Sequence of chain 1.E:
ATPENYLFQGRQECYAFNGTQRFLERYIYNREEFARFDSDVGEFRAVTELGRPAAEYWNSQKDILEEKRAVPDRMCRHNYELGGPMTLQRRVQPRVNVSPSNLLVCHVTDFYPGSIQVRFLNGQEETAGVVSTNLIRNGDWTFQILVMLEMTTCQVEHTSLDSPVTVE

Binding-site contacts:
Ligand atom C3 contacts residue ASN118 of chain 1.D at 3.8 Å.
Ligand atom C4 contacts residue ASN118 of chain 1.D at 4.2 Å.
Ligand atom C8 contacts residue HIS167 of chain 1.D at 4.0 Å.
Ligand atom O7 contacts residue ASN118 of chain 1.D at 3.6 Å.
Ligand atom C1 contacts residue GLU166 of chain 1.D at 4.2 Å.
Ligand atom O5 contacts residue ASN118 of chain 1.D at 2.4 Å (h-bond).
Ligand atom C8 contacts residue VAL116 of chain 1.D at 3.3 Å (hydrophobic).
Ligand atom O3 contacts residue TRP168 of chain 1.D at 3.5 Å (h-bond).
Ligand atom C1 contacts residue ASN118 of chain 1.D at 1.4 Å.
Ligand atom C7 contacts residue TRP168 of chain 1.D at 3.5 Å (hydrophobic).
Ligand atom N2 contacts residue ASN118 of chain 1.D at 2.9 Å (h-bond).
Ligand atom C5 contacts residue ASN118 of chain 1.D at 3.7 Å.
Ligand atom C8 contacts residue LEU117 of chain 1.D at 4.1 Å (hydrophobic).
Ligand atom C8 contacts residue ASN118 of chain 1.D at 4.2 Å.
Ligand atom C8 contacts residue GLU166 of chain 1.D at 3.7 Å.
Ligand atom C8 contacts residue TRP168 of chain 1.D at 3.4 Å (hydrophobic).
Ligand atom N2 contacts residue TRP168 of chain 1.D at 3.9 Å.
Ligand atom C6 contacts residue PRO4 of chain 1.E at 3.7 Å (hydrophobic).
Ligand atom C7 contacts residue ASN118 of chain 1.D at 3.5 Å.
Ligand atom C7 contacts residue GLU166 of chain 1.D at 4.2 Å.
Ligand atom O7 contacts residue HIS167 of chain 1.D at 4.2 Å.
Ligand atom C2 contacts residue ASN118 of chain 1.D at 2.5 Å.
Ligand atom O5 contacts residue GLU166 of chain 1.D at 4.3 Å.
Ligand atom O7 contacts residue TRP168 of chain 1.D at 3.8 Å.
Ligand atom O7 contacts residue GLU166 of chain 1.D at 3.9 Å.
Ligand atom O6 contacts residue PRO4 of chain 1.E at 4.4 Å.

Sequence of chain 1.D:
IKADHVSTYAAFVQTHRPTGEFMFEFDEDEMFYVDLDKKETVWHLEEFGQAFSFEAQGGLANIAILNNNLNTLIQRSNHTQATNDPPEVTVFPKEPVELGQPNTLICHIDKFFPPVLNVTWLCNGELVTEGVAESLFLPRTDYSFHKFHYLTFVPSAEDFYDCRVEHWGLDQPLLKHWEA

This small molecule binds to this protein.
Small molecule (SMILES): CC(=O)N[C@H]1[C@H](O[C@H]2[C@H](O)[C@@H](NC(C)=O)CO[C@@H]2CO)O[C@H](CO)[C@@H](O[C@@H]2O[C@H](CO[C@H]3O[C@H](CO)[C@@H](O)[C@H](O)[C@@H]3O)[C@@H](O)[C@H](O)[C@@H]2O)[C@@H]1O